The protein below binds the small molecule below.
Small molecule (SMILES): O=C(O)c1cccc(C(=O)O)n1

Binding-site contacts:
Ligand atom O2 contacts residue LYS203 of chain 2.A at 3.6 Å.
Ligand atom C8 contacts residue PDC1 of chain 2.H at 3.3 Å.
Ligand atom C4 contacts residue LYS203 of chain 2.A at 4.2 Å.
Ligand atom O2 contacts residue GLN242 of chain 2.A at 2.9 Å (h-bond).
Ligand atom C2 contacts residue LU1 of chain 2.B at 3.3 Å.
Ligand atom O3 contacts residue PRO202 of chain 2.A at 4.4 Å.
Ligand atom C7 contacts residue PDC1 of chain 2.H at 3.7 Å.
Ligand atom C6 contacts residue PRO202 of chain 2.A at 4.3 Å (hydrophobic).
Ligand atom C4 contacts residue ALA206 of chain 2.A at 3.4 Å (hydrophobic).
Ligand atom C5 contacts residue PRO202 of chain 2.A at 4.1 Å (hydrophobic).
Ligand atom O1 contacts residue LYS203 of chain 2.A at 3.6 Å.
Ligand atom C6 contacts residue LU1 of chain 2.B at 3.3 Å.
Ligand atom C8 contacts residue PRO202 of chain 2.A at 3.8 Å (hydrophobic).
Ligand atom N1 contacts residue LYS203 of chain 2.A at 4.2 Å.
Ligand atom O3 contacts residue PDC1 of chain 2.G at 3.0 Å (h-bond).
Ligand atom C8 contacts residue PDC1 of chain 2.G at 3.7 Å.
Ligand atom C3 contacts residue GLN242 of chain 2.A at 3.6 Å.
Ligand atom C7 contacts residue PDC1 of chain 2.G at 3.5 Å.
Ligand atom O1 contacts residue PDC1 of chain 2.G at 3.1 Å (h-bond).
Ligand atom O4 contacts residue PRO202 of chain 2.A at 3.4 Å.
Ligand atom C6 contacts residue PDC1 of chain 2.G at 3.4 Å.
Ligand atom C5 contacts residue PDC1 of chain 2.H at 4.2 Å.
Ligand atom C2 contacts residue PDC1 of chain 2.H at 3.4 Å.
Ligand atom C3 contacts residue LYS203 of chain 2.A at 4.0 Å.
Ligand atom N1 contacts residue LU1 of chain 2.B at 2.4 Å.
Ligand atom C7 contacts residue LU1 of chain 2.B at 3.3 Å.
Ligand atom O3 contacts residue LU1 of chain 2.B at 2.6 Å.
Ligand atom N1 contacts residue PDC1 of chain 2.H at 2.6 Å (h-bond).
Ligand atom C2 contacts residue LYS203 of chain 2.A at 3.8 Å.
Ligand atom O1 contacts residue PDC1 of chain 2.H at 2.7 Å (h-bond).
Ligand atom C7 contacts residue GLN242 of chain 2.A at 3.9 Å.
Ligand atom C5 contacts residue ALA206 of chain 2.A at 3.8 Å (hydrophobic).
Ligand atom C7 contacts residue LYS203 of chain 2.A at 3.6 Å.
Ligand atom C2 contacts residue PDC1 of chain 2.G at 3.3 Å.
Ligand atom N1 contacts residue PDC1 of chain 2.G at 2.7 Å (h-bond).
Ligand atom C2 contacts residue GLN242 of chain 2.A at 4.2 Å.
Ligand atom O3 contacts residue PDC1 of chain 2.H at 2.8 Å (h-bond).
Ligand atom C8 contacts residue LU1 of chain 2.B at 3.3 Å.
Ligand atom O1 contacts residue LU1 of chain 2.B at 2.5 Å.
Ligand atom C6 contacts residue PDC1 of chain 2.H at 3.1 Å.

Sequence of chain 2.A:
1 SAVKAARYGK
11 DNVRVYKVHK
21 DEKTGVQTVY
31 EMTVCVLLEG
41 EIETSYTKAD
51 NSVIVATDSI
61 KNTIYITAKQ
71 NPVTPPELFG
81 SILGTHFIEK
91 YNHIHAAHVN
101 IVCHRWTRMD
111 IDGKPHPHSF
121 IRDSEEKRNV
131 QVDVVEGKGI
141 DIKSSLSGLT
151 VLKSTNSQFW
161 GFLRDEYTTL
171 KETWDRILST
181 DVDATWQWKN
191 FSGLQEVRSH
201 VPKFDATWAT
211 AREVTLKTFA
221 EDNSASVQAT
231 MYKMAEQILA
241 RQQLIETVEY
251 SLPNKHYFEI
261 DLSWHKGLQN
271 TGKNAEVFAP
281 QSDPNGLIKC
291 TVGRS